Sequence of chain 1.C:
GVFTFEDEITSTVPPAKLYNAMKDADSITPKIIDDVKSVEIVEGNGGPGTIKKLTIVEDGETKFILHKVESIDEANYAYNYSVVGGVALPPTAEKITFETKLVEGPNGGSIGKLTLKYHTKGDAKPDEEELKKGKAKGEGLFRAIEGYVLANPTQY

Binding-site contacts:
Ligand atom C4 contacts residue PHE5 of chain 1.C at 4.4 Å (hydrophobic).
Ligand atom C7 contacts residue PHE3 of chain 1.C at 4.4 Å (hydrophobic).
Ligand atom C contacts residue PRO126 of chain 1.C at 4.0 Å (hydrophobic).
Ligand atom C2 contacts residue PHE3 of chain 1.C at 3.7 Å (hydrophobic).
Ligand atom C1 contacts residue LEU116 of chain 1.C at 3.8 Å (hydrophobic).
Ligand atom C4 contacts residue THR4 of chain 1.C at 3.6 Å.
Ligand atom O2 contacts residue THR4 of chain 1.C at 4.0 Å.
Ligand atom C3 contacts residue THR4 of chain 1.C at 4.4 Å.
Ligand atom C8 contacts residue PHE3 of chain 1.C at 4.2 Å (hydrophobic).
Ligand atom C8 contacts residue PRO126 of chain 1.C at 4.0 Å (hydrophobic).
Ligand atom C3 contacts residue PHE3 of chain 1.C at 3.7 Å (hydrophobic).
Ligand atom C1 contacts residue PHE3 of chain 1.C at 4.5 Å (hydrophobic).
Ligand atom O2 contacts residue PHE3 of chain 1.C at 4.1 Å.
Ligand atom O1 contacts residue PHE3 of chain 1.C at 4.3 Å.
Ligand atom C2 contacts residue LEU116 of chain 1.C at 4.4 Å (hydrophobic).
Ligand atom C9 contacts residue LEU131 of chain 1.C at 3.8 Å (hydrophobic).
Ligand atom C2 contacts residue THR4 of chain 1.C at 4.4 Å.
Ligand atom C contacts residue GLU130 of chain 1.C at 4.2 Å.
Ligand atom C5 contacts residue THR4 of chain 1.C at 4.2 Å.
Ligand atom C2 contacts residue PHE5 of chain 1.C at 3.9 Å (hydrophobic).
Ligand atom C9 contacts residue PRO126 of chain 1.C at 3.5 Å (hydrophobic).
Ligand atom C7 contacts residue PRO126 of chain 1.C at 4.2 Å (hydrophobic).
Ligand atom C6 contacts residue PHE3 of chain 1.C at 4.0 Å (hydrophobic).
Ligand atom C9 contacts residue ASP127 of chain 1.C at 4.2 Å.
Ligand atom C1 contacts residue TYR118 of chain 1.C at 4.0 Å (hydrophobic).
Ligand atom C4 contacts residue PHE3 of chain 1.C at 3.4 Å (hydrophobic).
Ligand atom C2 contacts residue LEU131 of chain 1.C at 4.2 Å (hydrophobic).
Ligand atom C contacts residue TYR118 of chain 1.C at 4.1 Å (hydrophobic).
Ligand atom C2 contacts residue TYR118 of chain 1.C at 4.3 Å (hydrophobic).
Ligand atom C3 contacts residue PHE5 of chain 1.C at 4.5 Å (hydrophobic).
Ligand atom C10 contacts residue PHE3 of chain 1.C at 4.1 Å (hydrophobic).
Ligand atom C5 contacts residue PHE3 of chain 1.C at 3.7 Å (hydrophobic).
Ligand atom C1 contacts residue LEU131 of chain 1.C at 3.9 Å (hydrophobic).
Ligand atom C8 contacts residue LEU131 of chain 1.C at 4.4 Å (hydrophobic).
Ligand atom C3 contacts residue LEU131 of chain 1.C at 4.4 Å (hydrophobic).
Ligand atom C contacts residue LEU131 of chain 1.C at 3.6 Å (hydrophobic).

The small molecule below binds the protein below.
Small molecule (SMILES): O=C(O)c1cc2ccccc2cc1O